Sequence of chain 1.A:
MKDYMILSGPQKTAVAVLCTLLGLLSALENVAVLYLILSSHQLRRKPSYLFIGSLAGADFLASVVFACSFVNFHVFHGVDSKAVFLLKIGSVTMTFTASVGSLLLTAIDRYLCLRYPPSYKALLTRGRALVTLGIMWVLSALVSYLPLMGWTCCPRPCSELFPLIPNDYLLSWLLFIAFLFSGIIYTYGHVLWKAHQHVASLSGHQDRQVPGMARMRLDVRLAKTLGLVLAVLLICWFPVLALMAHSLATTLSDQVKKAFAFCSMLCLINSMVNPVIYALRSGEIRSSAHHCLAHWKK

A small-molecule ligand and the protein it binds are described below.
Small molecule (SMILES): CC(C)CCC[C@@H](C)[C@H]1CC[C@H]2[C@@H]3CC=C4C[C@@H](O)CC[C@]4(C)[C@H]3CC[C@]12C

Binding-site contacts:
Ligand atom C6 contacts residue LEU144 of chain 1.A at 3.8 Å (hydrophobic).
Ligand atom C7 contacts residue LEU144 of chain 1.A at 3.6 Å (hydrophobic).
Ligand atom C20 contacts residue LEU133 of chain 1.A at 4.1 Å (hydrophobic).
Ligand atom C8 contacts residue LEU144 of chain 1.A at 3.8 Å (hydrophobic).
Ligand atom C27 contacts residue ILE129 of chain 1.A at 3.8 Å (hydrophobic).
Ligand atom C27 contacts residue ASP130 of chain 1.A at 4.2 Å.
Ligand atom C5 contacts residue LEU144 of chain 1.A at 4.3 Å (hydrophobic).
Ligand atom C26 contacts residue ILE129 of chain 1.A at 3.8 Å (hydrophobic).
Ligand atom C27 contacts residue LEU145 of chain 1.A at 3.8 Å (hydrophobic).
Ligand atom C8 contacts residue PLM1 of chain 1.N at 4.3 Å.
Ligand atom C27 contacts residue LEU133 of chain 1.A at 4.2 Å (hydrophobic).
Ligand atom C26 contacts residue THR153 of chain 1.A at 3.8 Å.
Ligand atom C19 contacts residue LEU144 of chain 1.A at 3.8 Å (hydrophobic).
Ligand atom C23 contacts residue LEU133 of chain 1.A at 3.8 Å (hydrophobic).
Ligand atom C15 contacts residue PLM1 of chain 1.N at 3.4 Å.
Ligand atom C18 contacts residue LEU133 of chain 1.A at 3.9 Å (hydrophobic).
Ligand atom C27 contacts residue PHE72 of chain 1.A at 4.2 Å (hydrophobic).
Ligand atom C23 contacts residue ILE129 of chain 1.A at 4.4 Å (hydrophobic).
Ligand atom C27 contacts residue LEU126 of chain 1.A at 4.3 Å (hydrophobic).
Ligand atom C24 contacts residue THR153 of chain 1.A at 3.9 Å.
Ligand atom C25 contacts residue ILE129 of chain 1.A at 4.4 Å (hydrophobic).
Ligand atom C14 contacts residue PLM1 of chain 1.N at 3.7 Å.
Ligand atom C15 contacts residue ARG149 of chain 1.A at 3.9 Å.
Ligand atom C26 contacts residue LEU126 of chain 1.A at 3.7 Å (hydrophobic).
Ligand atom C25 contacts residue THR153 of chain 1.A at 3.7 Å.
Ligand atom C25 contacts residue LEU126 of chain 1.A at 4.3 Å (hydrophobic).
Ligand atom C19 contacts residue TYR137 of chain 1.A at 4.0 Å (hydrophobic).
Ligand atom C15 contacts residue LEU144 of chain 1.A at 4.3 Å (hydrophobic).
Ligand atom C16 contacts residue PLM1 of chain 1.N at 3.9 Å.
Ligand atom C18 contacts residue LEU144 of chain 1.A at 4.2 Å (hydrophobic).
Ligand atom C7 contacts residue PLM1 of chain 1.N at 3.5 Å.
Ligand atom C22 contacts residue LEU133 of chain 1.A at 4.2 Å (hydrophobic).